Sequence of chain 1.A:
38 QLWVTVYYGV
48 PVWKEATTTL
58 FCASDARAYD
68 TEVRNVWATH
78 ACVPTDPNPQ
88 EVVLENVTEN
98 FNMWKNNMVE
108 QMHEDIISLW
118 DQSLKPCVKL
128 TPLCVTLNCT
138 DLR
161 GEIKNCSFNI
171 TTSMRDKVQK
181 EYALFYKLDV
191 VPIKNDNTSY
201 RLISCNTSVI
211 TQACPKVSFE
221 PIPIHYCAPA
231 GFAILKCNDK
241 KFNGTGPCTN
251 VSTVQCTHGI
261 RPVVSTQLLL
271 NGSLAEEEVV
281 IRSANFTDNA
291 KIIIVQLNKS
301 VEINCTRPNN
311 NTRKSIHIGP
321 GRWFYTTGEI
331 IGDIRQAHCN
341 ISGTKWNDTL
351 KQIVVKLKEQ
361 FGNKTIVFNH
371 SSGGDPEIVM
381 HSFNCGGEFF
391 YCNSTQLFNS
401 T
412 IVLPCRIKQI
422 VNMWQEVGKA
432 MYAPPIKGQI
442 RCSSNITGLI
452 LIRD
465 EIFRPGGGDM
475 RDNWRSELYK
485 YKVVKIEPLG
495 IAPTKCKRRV

Binding-site contacts:
Ligand atom O7 contacts residue ASN271 of chain 1.A at 4.2 Å.
Ligand atom O5 contacts residue SER300 of chain 1.A at 4.2 Å.
Ligand atom O7 contacts residue ASN446 of chain 1.A at 3.6 Å.
Ligand atom O5 contacts residue ASN446 of chain 1.A at 2.4 Å (h-bond).
Ligand atom C7 contacts residue ASN271 of chain 1.A at 4.3 Å.
Ligand atom C5 contacts residue ASN446 of chain 1.A at 3.7 Å.
Ligand atom C3 contacts residue ASN446 of chain 1.A at 3.8 Å.
Ligand atom N2 contacts residue ASN446 of chain 1.A at 2.9 Å (h-bond).
Ligand atom C8 contacts residue ARG261 of chain 1.A at 4.0 Å.
Ligand atom O7 contacts residue GLY272 of chain 1.A at 4.5 Å.
Ligand atom C4 contacts residue ASN446 of chain 1.A at 4.2 Å.
Ligand atom C8 contacts residue ASN446 of chain 1.A at 3.9 Å.
Ligand atom C1 contacts residue ASN446 of chain 1.A at 1.5 Å.
Ligand atom C7 contacts residue ASN446 of chain 1.A at 3.5 Å.
Ligand atom C8 contacts residue ASN271 of chain 1.A at 3.5 Å.
Ligand atom C2 contacts residue ASN446 of chain 1.A at 2.5 Å.

This protein binds this small molecule.
Small molecule (SMILES): CC(=O)N[C@H]1[C@H](O[C@H]2[C@H](O)[C@@H](NC(C)=O)CO[C@@H]2CO)O[C@H](CO)[C@@H](O[C@@H]2O[C@H](CO)[C@@H](O)[C@H](O)[C@@H]2O)[C@@H]1O